Binding-site contacts:
Ligand atom O7 contacts residue ASN188 of chain 1.E at 4.2 Å.
Ligand atom C5 contacts residue ASN188 of chain 1.E at 3.6 Å.
Ligand atom C2 contacts residue ASN188 of chain 1.E at 2.6 Å.
Ligand atom C7 contacts residue ASN188 of chain 1.E at 3.9 Å.
Ligand atom C1 contacts residue ASN188 of chain 1.E at 1.4 Å.
Ligand atom C3 contacts residue ASN188 of chain 1.E at 3.9 Å.
Ligand atom C4 contacts residue ASN188 of chain 1.E at 4.2 Å.
Ligand atom O6 contacts residue ASN188 of chain 1.E at 4.5 Å.
Ligand atom O5 contacts residue ASN188 of chain 1.E at 2.3 Å (h-bond).
Ligand atom N2 contacts residue ASN188 of chain 1.E at 3.1 Å (h-bond).

Sequence of chain 1.E:
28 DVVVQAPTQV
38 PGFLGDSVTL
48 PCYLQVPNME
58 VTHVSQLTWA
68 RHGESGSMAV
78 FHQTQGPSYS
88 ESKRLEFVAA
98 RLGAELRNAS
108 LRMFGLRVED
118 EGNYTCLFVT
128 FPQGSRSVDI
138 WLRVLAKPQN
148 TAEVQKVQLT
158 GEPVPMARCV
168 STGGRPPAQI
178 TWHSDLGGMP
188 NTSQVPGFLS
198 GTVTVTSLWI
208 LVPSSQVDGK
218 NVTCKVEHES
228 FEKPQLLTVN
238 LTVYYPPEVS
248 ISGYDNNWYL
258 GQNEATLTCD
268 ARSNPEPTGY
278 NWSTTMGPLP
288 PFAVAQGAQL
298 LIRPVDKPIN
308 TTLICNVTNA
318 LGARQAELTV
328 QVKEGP

A small-molecule ligand and the protein it binds are described below.
Small molecule (SMILES): CC(=O)N[C@H]1[C@H](O[C@H]2[C@H](O)[C@@H](NC(C)=O)CO[C@@H]2CO)O[C@H](CO)[C@@H](O)[C@@H]1O